Binding-site contacts:
Ligand atom C6 contacts residue SER96 of chain 2.A at 3.6 Å.
Ligand atom C16 contacts residue PHE106 of chain 2.B at 3.7 Å (hydrophobic).
Ligand atom OH5 contacts residue HIS98 of chain 2.A at 3.2 Å.
Ligand atom OH1 contacts residue HIS31 of chain 2.A at 2.9 Å (h-bond).
Ligand atom C4 contacts residue SER97 of chain 2.A at 3.6 Å.
Ligand atom CH4 contacts residue HIS98 of chain 2.A at 3.4 Å.
Ligand atom OH4 contacts residue HIS98 of chain 2.A at 3.0 Å.
Ligand atom OH4 contacts residue SER97 of chain 2.A at 3.5 Å (h-bond).
Ligand atom C16 contacts residue ASP100 of chain 2.B at 3.8 Å.
Ligand atom C3 contacts residue TRP104 of chain 2.B at 3.4 Å (hydrophobic).
Ligand atom C21 contacts residue ASP100 of chain 2.B at 3.7 Å.
Ligand atom C20 contacts residue TRP50 of chain 2.B at 3.6 Å (hydrophobic).
Ligand atom C21 contacts residue GLY99 of chain 2.B at 2.9 Å.
Ligand atom CH4 contacts residue SER97 of chain 2.A at 3.6 Å.
Ligand atom O20 contacts residue TRP50 of chain 2.B at 2.9 Å (h-bond).
Ligand atom C19 contacts residue VAL99 of chain 2.A at 3.8 Å (hydrophobic).
Ligand atom C18 contacts residue TRP50 of chain 2.B at 3.4 Å (hydrophobic).
Ligand atom O3 contacts residue HIS31 of chain 2.A at 3.2 Å (h-bond).
Ligand atom OH5 contacts residue SER97 of chain 2.A at 3.5 Å (h-bond).
Ligand atom C3 contacts residue SER97 of chain 2.A at 3.5 Å.
Ligand atom C20 contacts residue GLY99 of chain 2.B at 3.4 Å.
Ligand atom O3 contacts residue SER97 of chain 2.A at 3.0 Å (h-bond).
Ligand atom C21 contacts residue TYR101 of chain 2.B at 3.5 Å (hydrophobic).
Ligand atom C16 contacts residue ASN35 of chain 2.B at 3.4 Å.
Ligand atom C17 contacts residue ASP100 of chain 2.B at 3.6 Å.
Ligand atom C16 contacts residue GLY99 of chain 2.B at 3.7 Å.
Ligand atom C5 contacts residue TRP104 of chain 2.B at 3.7 Å (hydrophobic).
Ligand atom O20 contacts residue ASN35 of chain 2.B at 3.0 Å (h-bond).
Ligand atom C4 contacts residue VAL99 of chain 2.A at 3.4 Å (hydrophobic).
Ligand atom CH1 contacts residue HIS31 of chain 2.A at 3.3 Å.
Ligand atom OH4 contacts residue VAL99 of chain 2.A at 2.7 Å (h-bond).
Ligand atom C5 contacts residue SER96 of chain 2.A at 3.8 Å.
Ligand atom C14 contacts residue TRP104 of chain 2.B at 3.8 Å (hydrophobic).
Ligand atom CH4 contacts residue VAL99 of chain 2.A at 3.8 Å (hydrophobic).
Ligand atom C15 contacts residue TRP104 of chain 2.B at 3.6 Å (hydrophobic).
Ligand atom C15 contacts residue PHE106 of chain 2.B at 3.6 Å (hydrophobic).
Ligand atom C21 contacts residue GLY33 of chain 2.B at 3.1 Å.
Ligand atom O20 contacts residue GLY33 of chain 2.B at 3.5 Å.
Ligand atom O20 contacts residue GLY99 of chain 2.B at 3.6 Å.
Ligand atom C4 contacts residue HIS98 of chain 2.A at 3.8 Å.

Sequence of chain 2.A:
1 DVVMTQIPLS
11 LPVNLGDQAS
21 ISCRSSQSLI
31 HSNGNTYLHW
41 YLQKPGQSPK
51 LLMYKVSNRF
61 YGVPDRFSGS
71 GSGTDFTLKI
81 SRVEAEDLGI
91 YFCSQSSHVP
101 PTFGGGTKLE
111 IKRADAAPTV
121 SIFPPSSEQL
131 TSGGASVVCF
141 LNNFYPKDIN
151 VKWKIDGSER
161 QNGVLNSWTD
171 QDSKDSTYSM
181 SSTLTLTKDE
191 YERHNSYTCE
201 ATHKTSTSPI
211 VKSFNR

This protein binds this small molecule.
Small molecule (SMILES): CC(=O)[C@H]1CC[C@H]2[C@@H]3CC[C@H]4C[C@@H](OC(=O)CCC(=O)O)CC[C@]4(C)[C@H]3CC[C@]12C

Sequence of chain 2.B:
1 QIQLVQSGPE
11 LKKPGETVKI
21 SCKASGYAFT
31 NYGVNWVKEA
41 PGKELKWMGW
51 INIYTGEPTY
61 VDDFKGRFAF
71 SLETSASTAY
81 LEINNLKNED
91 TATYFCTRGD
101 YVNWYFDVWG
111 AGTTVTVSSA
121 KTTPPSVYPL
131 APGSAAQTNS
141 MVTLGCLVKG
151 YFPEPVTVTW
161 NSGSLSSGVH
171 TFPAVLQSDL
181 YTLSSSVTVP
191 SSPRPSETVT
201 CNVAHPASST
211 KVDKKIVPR